The small molecule below binds the protein below.
Small molecule (SMILES): [H]/N=C\c1c[nH]c2nc(N)[nH]c(=O)c12

Sequence of chain 1.O:
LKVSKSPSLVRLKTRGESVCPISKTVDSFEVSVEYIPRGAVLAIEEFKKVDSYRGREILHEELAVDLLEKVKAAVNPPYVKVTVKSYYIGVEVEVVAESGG

Binding-site contacts:
Ligand atom N9 contacts residue TYR90 of chain 1.F at 4.0 Å.
Ligand atom C2 contacts residue ILE45 of chain 1.O at 3.5 Å (hydrophobic).
Ligand atom N2 contacts residue GLU63 of chain 1.F at 3.0 Å (salt-bridge).
Ligand atom C6 contacts residue HIS62 of chain 1.F at 3.9 Å.
Ligand atom O6 contacts residue GLU63 of chain 1.F at 3.6 Å (salt-bridge).
Ligand atom O6 contacts residue LEU61 of chain 1.F at 3.3 Å.
Ligand atom C7 contacts residue CYS21 of chain 1.F at 2.7 Å (hydrophobic).
Ligand atom N1 contacts residue LEU61 of chain 1.F at 3.8 Å.
Ligand atom C6 contacts residue GLU63 of chain 1.F at 3.7 Å.
Ligand atom C77 contacts residue ASP28 of chain 1.F at 3.8 Å.
Ligand atom N1 contacts residue ILE45 of chain 1.O at 3.8 Å.
Ligand atom C2 contacts residue GLU63 of chain 1.F at 3.6 Å.
Ligand atom C5 contacts residue CYS21 of chain 1.F at 4.1 Å (hydrophobic).
Ligand atom C8 contacts residue CYS21 of chain 1.F at 3.0 Å (hydrophobic).
Ligand atom C4 contacts residue GLU46 of chain 1.O at 4.1 Å.
Ligand atom N9 contacts residue ILE23 of chain 1.F at 4.1 Å.
Ligand atom C6 contacts residue LEU61 of chain 1.F at 3.6 Å (hydrophobic).
Ligand atom O6 contacts residue HIS62 of chain 1.F at 2.8 Å (h-bond).
Ligand atom N77 contacts residue ASP28 of chain 1.F at 2.9 Å (salt-bridge).
Ligand atom N1 contacts residue GLU63 of chain 1.F at 2.9 Å (salt-bridge).
Ligand atom C8 contacts residue ILE23 of chain 1.F at 3.9 Å (hydrophobic).
Ligand atom N2 contacts residue LEU43 of chain 1.O at 2.9 Å (h-bond).
Ligand atom C4 contacts residue ILE45 of chain 1.O at 3.5 Å (hydrophobic).
Ligand atom N77 contacts residue CYS21 of chain 1.F at 2.5 Å (h-bond).
Ligand atom N2 contacts residue ALA44 of chain 1.O at 3.6 Å.
Ligand atom C5 contacts residue ILE45 of chain 1.O at 3.8 Å (hydrophobic).
Ligand atom C6 contacts residue ILE45 of chain 1.O at 3.9 Å (hydrophobic).
Ligand atom C7 contacts residue TYR90 of chain 1.F at 4.0 Å (hydrophobic).
Ligand atom N9 contacts residue GLU46 of chain 1.O at 3.0 Å (salt-bridge).
Ligand atom N2 contacts residue ILE45 of chain 1.O at 3.9 Å.
Ligand atom C8 contacts residue GLU46 of chain 1.O at 3.6 Å.
Ligand atom N77 contacts residue HIS62 of chain 1.F at 3.9 Å.
Ligand atom N9 contacts residue ILE45 of chain 1.O at 4.0 Å.
Ligand atom N3 contacts residue ILE45 of chain 1.O at 3.3 Å (h-bond).
Ligand atom N3 contacts residue ALA44 of chain 1.O at 3.8 Å.
Ligand atom C5 contacts residue LEU61 of chain 1.F at 3.8 Å (hydrophobic).
Ligand atom C77 contacts residue CYS21 of chain 1.F at 1.7 Å (hydrophobic).
Ligand atom C77 contacts residue PRO22 of chain 1.F at 4.0 Å (hydrophobic).
Ligand atom C8 contacts residue TYR90 of chain 1.F at 3.3 Å (hydrophobic).
Ligand atom N77 contacts residue PRO22 of chain 1.F at 3.8 Å.

Sequence of chain 1.F:
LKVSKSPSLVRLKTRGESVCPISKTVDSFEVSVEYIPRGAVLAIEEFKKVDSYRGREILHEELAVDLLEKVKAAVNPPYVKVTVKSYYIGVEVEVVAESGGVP